Sequence of chain 1.A:
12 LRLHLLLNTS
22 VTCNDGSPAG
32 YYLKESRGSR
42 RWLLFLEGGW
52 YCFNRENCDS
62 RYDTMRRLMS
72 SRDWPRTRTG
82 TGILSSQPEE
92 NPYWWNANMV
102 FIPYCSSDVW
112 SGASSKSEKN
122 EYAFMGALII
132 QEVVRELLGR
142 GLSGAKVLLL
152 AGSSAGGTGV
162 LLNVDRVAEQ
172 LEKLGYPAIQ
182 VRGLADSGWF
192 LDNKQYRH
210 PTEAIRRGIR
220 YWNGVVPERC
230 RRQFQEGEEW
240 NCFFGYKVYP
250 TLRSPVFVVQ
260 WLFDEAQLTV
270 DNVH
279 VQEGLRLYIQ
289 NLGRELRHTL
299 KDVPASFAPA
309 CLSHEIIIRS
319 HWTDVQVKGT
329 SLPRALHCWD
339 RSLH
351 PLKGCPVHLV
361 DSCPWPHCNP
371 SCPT

Binding-site contacts:
Ligand atom CAF contacts residue PHE191 of chain 1.A at 3.6 Å (hydrophobic).
Ligand atom CAD contacts residue ILE214 of chain 1.A at 3.6 Å (hydrophobic).
Ligand atom OAL contacts residue HIS312 of chain 1.A at 3.7 Å.
Ligand atom NAK contacts residue N9J1 of chain 1.M at 3.9 Å.
Ligand atom CAF contacts residue PHE242 of chain 1.A at 4.3 Å (hydrophobic).
Ligand atom CAG contacts residue ALA156 of chain 1.A at 4.4 Å (hydrophobic).
Ligand atom OAL contacts residue PHE191 of chain 1.A at 3.5 Å.
Ligand atom OAH contacts residue N9J1 of chain 1.M at 3.7 Å.
Ligand atom OAL contacts residue ALA156 of chain 1.A at 4.1 Å.
Ligand atom CAE contacts residue N9J1 of chain 1.M at 3.8 Å.
Ligand atom OAH contacts residue PHE191 of chain 1.A at 4.3 Å.
Ligand atom CAC contacts residue N9J1 of chain 1.M at 3.5 Å.
Ligand atom CAD contacts residue N9J1 of chain 1.M at 3.5 Å.
Ligand atom CAG contacts residue VAL110 of chain 1.A at 4.2 Å (hydrophobic).
Ligand atom CAB contacts residue PHE242 of chain 1.A at 3.9 Å (hydrophobic).
Ligand atom CAB contacts residue PHE243 of chain 1.A at 4.0 Å (hydrophobic).
Ligand atom NAK contacts residue PHE191 of chain 1.A at 3.6 Å.
Ligand atom CAA contacts residue THR159 of chain 1.A at 4.0 Å.
Ligand atom CAD contacts residue TYR52 of chain 1.A at 3.7 Å (hydrophobic).
Ligand atom CAF contacts residue THR159 of chain 1.A at 3.4 Å.
Ligand atom CAA contacts residue N9J1 of chain 1.M at 4.3 Å.
Ligand atom OAJ contacts residue TRP51 of chain 1.A at 3.6 Å.
Ligand atom NAK contacts residue TRP51 of chain 1.A at 3.9 Å.
Ligand atom CAB contacts residue ILE214 of chain 1.A at 4.1 Å (hydrophobic).
Ligand atom OAL contacts residue SER155 of chain 1.A at 3.7 Å.
Ligand atom OAH contacts residue TRP51 of chain 1.A at 4.2 Å.
Ligand atom NAK contacts residue ALA265 of chain 1.A at 4.1 Å.
Ligand atom CAI contacts residue ALA156 of chain 1.A at 4.3 Å (hydrophobic).
Ligand atom CAI contacts residue PHE191 of chain 1.A at 4.3 Å (hydrophobic).
Ligand atom CAE contacts residue PHE191 of chain 1.A at 4.3 Å (hydrophobic).
Ligand atom CAF contacts residue N9J1 of chain 1.M at 4.2 Å.
Ligand atom CAI contacts residue TRP51 of chain 1.A at 3.9 Å (hydrophobic).
Ligand atom CAB contacts residue N9J1 of chain 1.M at 3.8 Å.
Ligand atom CAA contacts residue PHE191 of chain 1.A at 3.8 Å (hydrophobic).
Ligand atom OAJ contacts residue ALA156 of chain 1.A at 3.4 Å.
Ligand atom OAL contacts residue ALA265 of chain 1.A at 3.9 Å.
Ligand atom CAG contacts residue TYR52 of chain 1.A at 4.2 Å (hydrophobic).
Ligand atom OAH contacts residue TYR52 of chain 1.A at 4.0 Å.
Ligand atom CAC contacts residue ILE214 of chain 1.A at 3.3 Å (hydrophobic).
Ligand atom CAA contacts residue PHE242 of chain 1.A at 3.3 Å (hydrophobic).

This small molecule binds to this protein.
Small molecule (SMILES): O=C(NO)OCc1ccccc1